Sequence of chain 2.A:
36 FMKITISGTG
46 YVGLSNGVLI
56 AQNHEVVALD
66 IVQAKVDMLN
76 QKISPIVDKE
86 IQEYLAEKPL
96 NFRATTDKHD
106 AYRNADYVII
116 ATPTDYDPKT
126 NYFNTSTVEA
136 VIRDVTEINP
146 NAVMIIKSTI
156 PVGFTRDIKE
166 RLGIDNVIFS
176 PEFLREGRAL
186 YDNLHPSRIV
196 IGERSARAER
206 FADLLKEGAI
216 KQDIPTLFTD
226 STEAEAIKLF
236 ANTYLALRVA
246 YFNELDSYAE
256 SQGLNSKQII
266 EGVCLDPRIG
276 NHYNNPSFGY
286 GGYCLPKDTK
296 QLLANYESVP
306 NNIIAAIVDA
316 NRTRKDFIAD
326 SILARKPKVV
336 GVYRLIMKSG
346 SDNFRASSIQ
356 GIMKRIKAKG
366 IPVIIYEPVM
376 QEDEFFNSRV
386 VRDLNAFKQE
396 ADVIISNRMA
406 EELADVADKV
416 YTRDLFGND

A protein and the small-molecule ligand that binds it are described below.
Small molecule (SMILES): O=C(O)[C@H]1O[C@H](O[P](=O)(O)O[P](=O)(O)OC[C@H]2O[C@@H](n3ccc(=O)[nH]c3=O)[C@H](O)[C@@H]2O)[C@H](O)[C@@H](O)[C@@H]1O

Sequence of chain 1.A:
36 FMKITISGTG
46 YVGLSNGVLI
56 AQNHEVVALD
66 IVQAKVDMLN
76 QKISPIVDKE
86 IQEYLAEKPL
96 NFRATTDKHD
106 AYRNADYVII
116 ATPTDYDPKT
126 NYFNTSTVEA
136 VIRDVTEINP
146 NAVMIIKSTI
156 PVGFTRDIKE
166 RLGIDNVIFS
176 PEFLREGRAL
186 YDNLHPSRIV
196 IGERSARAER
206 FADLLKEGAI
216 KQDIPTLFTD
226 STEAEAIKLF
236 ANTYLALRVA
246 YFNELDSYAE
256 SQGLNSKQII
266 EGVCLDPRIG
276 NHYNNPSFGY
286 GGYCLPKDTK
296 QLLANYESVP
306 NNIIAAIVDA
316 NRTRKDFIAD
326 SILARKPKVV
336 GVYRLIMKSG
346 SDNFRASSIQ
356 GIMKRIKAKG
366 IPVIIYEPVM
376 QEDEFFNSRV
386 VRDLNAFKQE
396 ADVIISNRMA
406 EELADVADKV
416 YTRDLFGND

Binding-site contacts:
Ligand atom O'Q contacts residue ASN237 of chain 2.A at 2.9 Å (h-bond).
Ligand atom N3 contacts residue ASN280 of chain 2.A at 2.8 Å (h-bond).
Ligand atom N3 contacts residue ASP424 of chain 2.A at 3.3 Å (salt-bridge).
Ligand atom C4 contacts residue ASP424 of chain 2.A at 3.4 Å.
Ligand atom O2D contacts residue MET342 of chain 2.A at 3.6 Å.
Ligand atom O3D contacts residue GLY286 of chain 2.A at 2.9 Å (h-bond).
Ligand atom N1 contacts residue ASP424 of chain 2.A at 3.5 Å (salt-bridge).
Ligand atom O4' contacts residue GLU177 of chain 2.A at 3.5 Å (salt-bridge).
Ligand atom C6' contacts residue ASN237 of chain 2.A at 3.6 Å.
Ligand atom C4' contacts residue LYS233 of chain 2.A at 3.4 Å.
Ligand atom O4 contacts residue ASN279 of chain 2.A at 3.3 Å (h-bond).
Ligand atom O3' contacts residue PHE178 of chain 2.A at 3.1 Å (h-bond).
Ligand atom C5D contacts residue TYR288 of chain 2.A at 3.4 Å (hydrophobic).
Ligand atom C4D contacts residue TYR288 of chain 2.A at 3.4 Å (hydrophobic).
Ligand atom C5 contacts residue TYR278 of chain 2.A at 3.5 Å (hydrophobic).
Ligand atom O4 contacts residue TYR278 of chain 2.A at 3.5 Å.
Ligand atom O4' contacts residue PHE178 of chain 2.A at 3.2 Å.
Ligand atom O2B contacts residue GLU181 of chain 2.A at 3.2 Å (salt-bridge).
Ligand atom C5D contacts residue TYR278 of chain 2.A at 3.6 Å (hydrophobic).
Ligand atom O3D contacts residue TYR285 of chain 2.A at 3.2 Å.
Ligand atom O2' contacts residue ARG180 of chain 2.A at 3.4 Å.
Ligand atom O2A contacts residue TYR278 of chain 2.A at 2.6 Å (h-bond).
Ligand atom O2D contacts residue ASP424 of chain 2.A at 3.1 Å (salt-bridge).
Ligand atom O3A contacts residue ARG180 of chain 2.A at 3.5 Å.
Ligand atom O2 contacts residue SER282 of chain 2.A at 2.9 Å (h-bond).
Ligand atom O2' contacts residue ARG273 of chain 1.A at 2.7 Å (salt-bridge).
Ligand atom C6 contacts residue ASP424 of chain 2.A at 3.6 Å.
Ligand atom O2 contacts residue VAL244 of chain 2.A at 3.5 Å.
Ligand atom O2 contacts residue ASN280 of chain 2.A at 3.5 Å (h-bond).
Ligand atom N1 contacts residue VAL244 of chain 2.A at 3.5 Å.
Ligand atom C3D contacts residue MET342 of chain 2.A at 3.5 Å (hydrophobic).
Ligand atom O'Q contacts residue LYS233 of chain 2.A at 2.5 Å (salt-bridge).
Ligand atom O3D contacts residue MET342 of chain 2.A at 2.9 Å.
Ligand atom O3' contacts residue ARG273 of chain 1.A at 3.0 Å (salt-bridge).
Ligand atom C2D contacts residue ASP424 of chain 2.A at 3.4 Å.
Ligand atom O4 contacts residue ASN280 of chain 2.A at 3.0 Å (h-bond).
Ligand atom O4' contacts residue LYS233 of chain 2.A at 2.9 Å (salt-bridge).
Ligand atom O3B contacts residue ARG180 of chain 2.A at 3.2 Å.
Ligand atom O4D contacts residue TYR288 of chain 2.A at 3.2 Å (h-bond).
Ligand atom O4' contacts residue LEU179 of chain 2.A at 3.1 Å (h-bond).